Binding-site contacts:
Ligand atom C5 contacts residue THR227 of chain 1.E at 3.6 Å.
Ligand atom O6 contacts residue ASN229 of chain 1.E at 4.2 Å.
Ligand atom N2 contacts residue THR227 of chain 1.E at 4.0 Å.
Ligand atom C7 contacts residue THR180 of chain 1.E at 3.7 Å.
Ligand atom O7 contacts residue ASN229 of chain 1.E at 4.2 Å.
Ligand atom C1 contacts residue ASN177 of chain 1.E at 1.4 Å.
Ligand atom C1 contacts residue GLY210 of chain 1.E at 4.1 Å.
Ligand atom O7 contacts residue SER228 of chain 1.E at 3.4 Å.
Ligand atom C7 contacts residue SER228 of chain 1.E at 4.2 Å.
Ligand atom O3 contacts residue ASP232 of chain 1.E at 4.0 Å.
Ligand atom O5 contacts residue THR227 of chain 1.E at 4.3 Å.
Ligand atom O6 contacts residue THR227 of chain 1.E at 2.8 Å (h-bond).
Ligand atom C2 contacts residue ASN177 of chain 1.E at 2.5 Å.
Ligand atom C8 contacts residue GLU211 of chain 1.E at 3.2 Å.
Ligand atom C7 contacts residue ASN177 of chain 1.E at 3.9 Å.
Ligand atom O7 contacts residue ASN177 of chain 1.E at 4.4 Å.
Ligand atom N2 contacts residue GLY210 of chain 1.E at 4.2 Å.
Ligand atom O6 contacts residue ASP232 of chain 1.E at 3.5 Å (salt-bridge).
Ligand atom C1 contacts residue ASN229 of chain 1.E at 4.0 Å.
Ligand atom O7 contacts residue THR227 of chain 1.E at 3.3 Å (h-bond).
Ligand atom O7 contacts residue THR180 of chain 1.E at 3.9 Å.
Ligand atom C3 contacts residue ASN177 of chain 1.E at 3.8 Å.
Ligand atom C5 contacts residue ASN229 of chain 1.E at 4.0 Å.
Ligand atom N2 contacts residue ASN177 of chain 1.E at 2.9 Å (h-bond).
Ligand atom C7 contacts residue GLU211 of chain 1.E at 4.1 Å.
Ligand atom O4 contacts residue THR227 of chain 1.E at 4.0 Å.
Ligand atom O5 contacts residue ASN229 of chain 1.E at 4.3 Å.
Ligand atom N2 contacts residue THR180 of chain 1.E at 4.1 Å.
Ligand atom C4 contacts residue ASN229 of chain 1.E at 4.4 Å.
Ligand atom C2 contacts residue SER228 of chain 1.E at 4.4 Å.
Ligand atom C5 contacts residue ASN177 of chain 1.E at 3.7 Å.
Ligand atom C6 contacts residue THR227 of chain 1.E at 3.2 Å.
Ligand atom O5 contacts residue ASN177 of chain 1.E at 2.4 Å (h-bond).
Ligand atom C7 contacts residue THR227 of chain 1.E at 3.6 Å.
Ligand atom C4 contacts residue ASN177 of chain 1.E at 4.2 Å.
Ligand atom N2 contacts residue GLU211 of chain 1.E at 3.9 Å.
Ligand atom C8 contacts residue THR227 of chain 1.E at 3.6 Å.
Ligand atom C6 contacts residue ASP232 of chain 1.E at 4.4 Å.
Ligand atom C8 contacts residue THR180 of chain 1.E at 3.7 Å.
Ligand atom O4 contacts residue ASN229 of chain 1.E at 4.3 Å.

Sequence of chain 1.E:
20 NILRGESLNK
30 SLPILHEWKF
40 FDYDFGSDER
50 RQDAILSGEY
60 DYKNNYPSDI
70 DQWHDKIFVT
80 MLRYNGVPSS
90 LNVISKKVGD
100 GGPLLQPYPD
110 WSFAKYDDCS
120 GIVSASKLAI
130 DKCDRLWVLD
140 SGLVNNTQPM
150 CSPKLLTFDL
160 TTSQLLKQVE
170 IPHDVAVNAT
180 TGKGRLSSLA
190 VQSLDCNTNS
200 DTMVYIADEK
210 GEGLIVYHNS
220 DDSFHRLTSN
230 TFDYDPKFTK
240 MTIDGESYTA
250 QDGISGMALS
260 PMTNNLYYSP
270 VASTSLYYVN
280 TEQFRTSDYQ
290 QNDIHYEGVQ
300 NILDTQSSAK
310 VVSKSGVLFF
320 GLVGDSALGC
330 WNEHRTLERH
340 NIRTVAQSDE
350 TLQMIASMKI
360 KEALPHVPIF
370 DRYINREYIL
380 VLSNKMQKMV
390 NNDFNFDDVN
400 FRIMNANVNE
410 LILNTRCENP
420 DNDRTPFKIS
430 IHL

This protein binds this small molecule.
Small molecule (SMILES): CC(=O)N[C@H]1[C@H](O[C@H]2[C@H](O)[C@@H](NC(C)=O)CO[C@@H]2CO)O[C@H](CO)[C@@H](O[C@@H]2O[C@H](CO)[C@@H](O)[C@H](O)[C@@H]2O)[C@@H]1O